Sequence of chain 38.A:
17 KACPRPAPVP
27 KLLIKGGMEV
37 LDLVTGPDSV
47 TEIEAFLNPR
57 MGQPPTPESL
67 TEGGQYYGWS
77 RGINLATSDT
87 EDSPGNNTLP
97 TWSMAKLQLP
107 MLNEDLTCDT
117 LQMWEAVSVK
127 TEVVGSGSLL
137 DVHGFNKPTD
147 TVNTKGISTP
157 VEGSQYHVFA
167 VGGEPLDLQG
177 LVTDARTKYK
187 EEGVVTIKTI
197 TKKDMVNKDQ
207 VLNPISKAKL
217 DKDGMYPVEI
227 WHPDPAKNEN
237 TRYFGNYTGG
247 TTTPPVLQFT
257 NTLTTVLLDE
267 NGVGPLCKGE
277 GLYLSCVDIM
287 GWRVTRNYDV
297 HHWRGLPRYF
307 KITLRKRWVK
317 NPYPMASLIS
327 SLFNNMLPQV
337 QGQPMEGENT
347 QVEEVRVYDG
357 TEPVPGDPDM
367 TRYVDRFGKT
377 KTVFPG

Sequence of chain 38.B:
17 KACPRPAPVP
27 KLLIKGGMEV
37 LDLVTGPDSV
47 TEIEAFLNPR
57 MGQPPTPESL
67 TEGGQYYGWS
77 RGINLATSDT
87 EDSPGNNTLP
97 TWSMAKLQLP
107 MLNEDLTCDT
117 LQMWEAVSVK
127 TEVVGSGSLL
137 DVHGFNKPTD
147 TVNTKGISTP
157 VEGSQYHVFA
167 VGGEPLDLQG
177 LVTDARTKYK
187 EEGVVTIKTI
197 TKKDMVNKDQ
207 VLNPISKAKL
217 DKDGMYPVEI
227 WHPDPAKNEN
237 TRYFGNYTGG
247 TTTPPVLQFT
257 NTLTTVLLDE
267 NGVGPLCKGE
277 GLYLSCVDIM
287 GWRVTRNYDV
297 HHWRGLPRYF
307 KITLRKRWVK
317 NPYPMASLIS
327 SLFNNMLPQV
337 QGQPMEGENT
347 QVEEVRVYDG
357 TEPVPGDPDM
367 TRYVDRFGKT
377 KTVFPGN

Binding-site contacts:
Ligand atom C4 contacts residue ARG77 of chain 38.A at 4.3 Å.
Ligand atom C5 contacts residue ASN93 of chain 38.A at 3.6 Å.
Ligand atom C3 contacts residue GLY78 of chain 38.A at 4.2 Å.
Ligand atom C3 contacts residue HIS298 of chain 38.A at 4.1 Å.
Ligand atom C4 contacts residue HIS298 of chain 38.A at 3.6 Å.
Ligand atom O4 contacts residue VAL296 of chain 38.A at 3.7 Å.
Ligand atom C11 contacts residue ASP85 of chain 38.B at 3.5 Å.
Ligand atom C3 contacts residue ARG77 of chain 38.A at 3.8 Å.
Ligand atom O4 contacts residue ILE79 of chain 38.A at 3.7 Å.
Ligand atom O4 contacts residue THR291 of chain 38.A at 3.5 Å.
Ligand atom C4 contacts residue GLY78 of chain 38.A at 3.6 Å.
Ligand atom C6 contacts residue THR94 of chain 38.A at 3.9 Å.
Ligand atom O1B contacts residue TYR72 of chain 38.A at 4.1 Å.
Ligand atom O1A contacts residue ARG77 of chain 38.A at 3.1 Å.
Ligand atom O4 contacts residue ASN80 of chain 38.A at 4.1 Å.
Ligand atom O4 contacts residue HIS298 of chain 38.A at 2.7 Å (h-bond).
Ligand atom O1B contacts residue ARG77 of chain 38.A at 3.0 Å (salt-bridge).
Ligand atom C1 contacts residue TYR72 of chain 38.A at 4.1 Å (hydrophobic).
Ligand atom O4 contacts residue GLY78 of chain 38.A at 3.3 Å.
Ligand atom C2 contacts residue GLY78 of chain 38.A at 4.1 Å.
Ligand atom C6 contacts residue TYR72 of chain 38.A at 3.9 Å (hydrophobic).
Ligand atom O8 contacts residue TYR72 of chain 38.A at 3.9 Å.
Ligand atom C10 contacts residue TYR72 of chain 38.A at 3.8 Å (hydrophobic).
Ligand atom C11 contacts residue TYR72 of chain 38.A at 3.9 Å (hydrophobic).
Ligand atom O1A contacts residue GLY78 of chain 38.A at 3.4 Å (h-bond).
Ligand atom C6 contacts residue ASN93 of chain 38.A at 3.1 Å.
Ligand atom C3 contacts residue GLY78 of chain 38.A at 3.7 Å.
Ligand atom O6 contacts residue ASN93 of chain 38.A at 2.9 Å (h-bond).
Ligand atom C3 contacts residue VAL296 of chain 38.A at 3.4 Å (hydrophobic).
Ligand atom C1 contacts residue GLY78 of chain 38.A at 4.2 Å.
Ligand atom O4 contacts residue TYR72 of chain 38.A at 4.2 Å.
Ligand atom N5 contacts residue TYR72 of chain 38.A at 2.9 Å (h-bond).
Ligand atom O10 contacts residue ASN293 of chain 38.A at 4.3 Å.
Ligand atom C1 contacts residue ARG77 of chain 38.A at 3.5 Å.
Ligand atom O8 contacts residue ARG77 of chain 38.A at 3.3 Å (salt-bridge).
Ligand atom C4 contacts residue VAL296 of chain 38.A at 4.2 Å (hydrophobic).
Ligand atom C4 contacts residue TYR72 of chain 38.A at 3.7 Å (hydrophobic).
Ligand atom C5 contacts residue TYR72 of chain 38.A at 3.7 Å (hydrophobic).
Ligand atom O3 contacts residue GLY78 of chain 38.A at 3.6 Å.
Ligand atom O1A contacts residue TYR72 of chain 38.A at 3.7 Å.

A small-molecule ligand and the protein it binds are described below.
Small molecule (SMILES): CC(=O)N[C@H]1[C@H]([C@H](O)[C@H](O)CO)O[C@@](O[C@H]2[C@@H](O)[C@@H](CO)O[C@@H](O[C@H]3[C@H](O)[C@@H](O)[C@H](O)O[C@@H]3CO)[C@@H]2O)(C(=O)O)C[C@@H]1O